Binding-site contacts:
Ligand atom C9 contacts residue ILE103 of chain 1.A at 4.0 Å (hydrophobic).
Ligand atom O13 contacts residue ALA93 of chain 1.A at 3.4 Å.
Ligand atom C4 contacts residue LEU45 of chain 1.A at 3.9 Å (hydrophobic).
Ligand atom C17 contacts residue ILE41 of chain 1.A at 3.8 Å (hydrophobic).
Ligand atom C3 contacts residue ILE41 of chain 1.A at 3.5 Å (hydrophobic).
Ligand atom C20 contacts residue PRO46 of chain 1.A at 4.0 Å (hydrophobic).
Ligand atom N11 contacts residue ASN97 of chain 1.A at 3.0 Å (h-bond).
Ligand atom C1 contacts residue TYR54 of chain 1.A at 3.5 Å (hydrophobic).
Ligand atom N15 contacts residue PRO46 of chain 1.A at 4.1 Å.
Ligand atom C20 contacts residue LEU51 of chain 1.A at 3.6 Å (hydrophobic).
Ligand atom C2 contacts residue LEU45 of chain 1.A at 3.5 Å (hydrophobic).
Ligand atom C6 contacts residue TYR54 of chain 1.A at 3.2 Å (hydrophobic).
Ligand atom C1 contacts residue PHE42 of chain 1.A at 4.0 Å (hydrophobic).
Ligand atom N11 contacts residue TYR96 of chain 1.A at 3.6 Å.
Ligand atom N11 contacts residue TYR54 of chain 1.A at 4.1 Å.
Ligand atom C1 contacts residue MET62 of chain 1.A at 3.7 Å (hydrophobic).
Ligand atom C2 contacts residue MET89 of chain 1.A at 3.9 Å (hydrophobic).
Ligand atom C3 contacts residue LEU45 of chain 1.A at 3.6 Å (hydrophobic).
Ligand atom N14 contacts residue ASN97 of chain 1.A at 3.0 Å (h-bond).
Ligand atom C2 contacts residue MET62 of chain 1.A at 3.4 Å (hydrophobic).
Ligand atom C3 contacts residue PHE42 of chain 1.A at 3.6 Å (hydrophobic).
Ligand atom C4 contacts residue PRO46 of chain 1.A at 4.0 Å (hydrophobic).
Ligand atom C4 contacts residue ILE41 of chain 1.A at 3.3 Å (hydrophobic).
Ligand atom N14 contacts residue TYR96 of chain 1.A at 3.7 Å.
Ligand atom C3 contacts residue ARG44 of chain 1.A at 4.1 Å.
Ligand atom C1 contacts residue LEU45 of chain 1.A at 3.6 Å (hydrophobic).
Ligand atom C10 contacts residue ILE103 of chain 1.A at 3.7 Å (hydrophobic).
Ligand atom C2 contacts residue ASP63 of chain 1.A at 4.0 Å.
Ligand atom C5 contacts residue LEU45 of chain 1.A at 4.0 Å (hydrophobic).
Ligand atom O13 contacts residue TYR54 of chain 1.A at 2.6 Å (h-bond).
Ligand atom C16 contacts residue PRO46 of chain 1.A at 3.9 Å (hydrophobic).
Ligand atom C16 contacts residue ILE41 of chain 1.A at 3.8 Å (hydrophobic).
Ligand atom C8 contacts residue PRO46 of chain 1.A at 3.8 Å (hydrophobic).
Ligand atom C1 contacts residue MET89 of chain 1.A at 3.9 Å (hydrophobic).
Ligand atom C6 contacts residue LEU45 of chain 1.A at 3.8 Å (hydrophobic).
Ligand atom N14 contacts residue ILE103 of chain 1.A at 3.6 Å.
Ligand atom N12 contacts residue TYR54 of chain 1.A at 3.6 Å.
Ligand atom N12 contacts residue ASN97 of chain 1.A at 3.6 Å.
Ligand atom C10 contacts residue ASN97 of chain 1.A at 3.8 Å.
Ligand atom C2 contacts residue PHE42 of chain 1.A at 4.0 Å (hydrophobic).

Sequence of chain 1.A:
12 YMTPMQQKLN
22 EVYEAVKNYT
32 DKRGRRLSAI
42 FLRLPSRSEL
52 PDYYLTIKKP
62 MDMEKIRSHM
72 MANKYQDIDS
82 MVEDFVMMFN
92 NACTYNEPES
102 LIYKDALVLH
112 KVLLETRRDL

A protein and the small-molecule ligand that binds it are described below.
Small molecule (SMILES): Nc1nnc(-c2ccccc2O)cc1N1CC[NH2+]CC1